A small-molecule ligand and the protein it binds are described below.
Small molecule (SMILES): CC(C)C[C@@H]1NC(=O)[C@H](C)NC(=O)[C@H](CCCN=C(N)N)NC(=O)[C@H](CO)NC(=O)[C@H](CO)NC(=O)[C@H](CC(C)C)NC(=O)[C@H](CC(N)=O)NC(=O)[C@H](Cc2ccc(O)cc2)NC(=O)[C@H](CCC(N)=O)NC(=O)[C@@H](N)CSSC[C@@H](C=O)NC(=O)[C@H](CCCCN)NC1=O

Binding-site contacts:
Ligand atom N contacts residue ASP85 of chain 1.C at 2.8 Å (salt-bridge).
Ligand atom CG contacts residue GLN39 of chain 1.D at 3.7 Å.
Ligand atom CD2 contacts residue TYR87 of chain 1.C at 3.3 Å (hydrophobic).
Ligand atom OE1 contacts residue PRO41 of chain 1.D at 3.5 Å (h-bond).
Ligand atom CE1 contacts residue GLN38 of chain 1.C at 3.8 Å.
Ligand atom CB contacts residue PRO41 of chain 1.D at 3.4 Å (hydrophobic).
Ligand atom N contacts residue VAL9 of chain 1.C at 3.5 Å.
Ligand atom SG contacts residue VAL9 of chain 1.C at 3.4 Å.
Ligand atom CB contacts residue ILE10 of chain 1.C at 3.5 Å (hydrophobic).
Ligand atom NE contacts residue ILE92 of chain 1.D at 3.2 Å.
Ligand atom CE1 contacts residue GLN39 of chain 1.D at 3.5 Å.
Ligand atom CA contacts residue ASP85 of chain 1.C at 3.6 Å.
Ligand atom O contacts residue THR40 of chain 1.C at 3.4 Å.
Ligand atom O contacts residue THR40 of chain 1.C at 3.6 Å.
Ligand atom O contacts residue PRO41 of chain 1.D at 3.1 Å.
Ligand atom CB contacts residue ASP85 of chain 1.C at 3.8 Å.
Ligand atom C contacts residue ASP85 of chain 1.C at 3.7 Å.
Ligand atom CG contacts residue ASP85 of chain 1.C at 3.4 Å.
Ligand atom NH2 contacts residue PRO155 of chain 1.D at 3.8 Å.
Ligand atom CD1 contacts residue THR90 of chain 1.D at 3.6 Å.
Ligand atom CA contacts residue ASP85 of chain 1.C at 3.8 Å.
Ligand atom OG contacts residue ALA174 of chain 1.D at 3.6 Å (h-bond).
Ligand atom CD2 contacts residue ILE92 of chain 1.D at 3.6 Å (hydrophobic).
Ligand atom O contacts residue ASN41 of chain 1.C at 3.0 Å (h-bond).
Ligand atom OG contacts residue GLU154 of chain 1.D at 3.4 Å (salt-bridge).
Ligand atom CD2 contacts residue GLN39 of chain 1.D at 3.8 Å.
Ligand atom CB contacts residue ASP85 of chain 1.C at 3.3 Å.
Ligand atom O contacts residue LYS103 of chain 1.C at 2.9 Å (salt-bridge).
Ligand atom CD1 contacts residue ASP85 of chain 1.C at 3.4 Å.
Ligand atom CD contacts residue PRO41 of chain 1.D at 3.8 Å (hydrophobic).
Ligand atom CB contacts residue ASN41 of chain 1.C at 3.1 Å.
Ligand atom NH2 contacts residue LEU114 of chain 1.D at 3.7 Å.
Ligand atom SG contacts residue ILE10 of chain 1.C at 3.6 Å.
Ligand atom CG contacts residue ASN41 of chain 1.C at 3.2 Å.
Ligand atom CB contacts residue SER40 of chain 1.D at 3.8 Å.
Ligand atom CG contacts residue TYR87 of chain 1.C at 3.4 Å (hydrophobic).
Ligand atom CB contacts residue ALA174 of chain 1.D at 3.7 Å (hydrophobic).
Ligand atom CD1 contacts residue GLN39 of chain 1.D at 3.3 Å.
Ligand atom CZ contacts residue GLN39 of chain 1.D at 3.7 Å.
Ligand atom CB contacts residue VAL9 of chain 1.C at 3.8 Å (hydrophobic).

Sequence of chain 1.D:
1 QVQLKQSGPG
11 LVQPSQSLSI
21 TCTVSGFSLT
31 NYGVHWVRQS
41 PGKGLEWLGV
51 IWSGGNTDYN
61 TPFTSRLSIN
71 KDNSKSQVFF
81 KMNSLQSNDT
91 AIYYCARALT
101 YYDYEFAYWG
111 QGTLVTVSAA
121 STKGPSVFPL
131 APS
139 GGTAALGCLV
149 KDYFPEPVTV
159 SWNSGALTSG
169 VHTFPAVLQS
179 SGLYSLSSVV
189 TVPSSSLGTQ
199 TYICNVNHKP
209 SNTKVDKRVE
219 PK

Sequence of chain 1.C:
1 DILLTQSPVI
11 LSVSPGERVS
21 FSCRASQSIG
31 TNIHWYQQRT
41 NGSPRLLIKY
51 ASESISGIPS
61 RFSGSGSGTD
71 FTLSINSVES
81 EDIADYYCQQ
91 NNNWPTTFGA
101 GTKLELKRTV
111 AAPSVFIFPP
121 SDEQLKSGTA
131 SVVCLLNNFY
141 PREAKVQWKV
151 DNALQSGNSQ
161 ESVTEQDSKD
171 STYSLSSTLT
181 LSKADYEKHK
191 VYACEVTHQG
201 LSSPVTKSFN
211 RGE